Sequence of chain 4.A:
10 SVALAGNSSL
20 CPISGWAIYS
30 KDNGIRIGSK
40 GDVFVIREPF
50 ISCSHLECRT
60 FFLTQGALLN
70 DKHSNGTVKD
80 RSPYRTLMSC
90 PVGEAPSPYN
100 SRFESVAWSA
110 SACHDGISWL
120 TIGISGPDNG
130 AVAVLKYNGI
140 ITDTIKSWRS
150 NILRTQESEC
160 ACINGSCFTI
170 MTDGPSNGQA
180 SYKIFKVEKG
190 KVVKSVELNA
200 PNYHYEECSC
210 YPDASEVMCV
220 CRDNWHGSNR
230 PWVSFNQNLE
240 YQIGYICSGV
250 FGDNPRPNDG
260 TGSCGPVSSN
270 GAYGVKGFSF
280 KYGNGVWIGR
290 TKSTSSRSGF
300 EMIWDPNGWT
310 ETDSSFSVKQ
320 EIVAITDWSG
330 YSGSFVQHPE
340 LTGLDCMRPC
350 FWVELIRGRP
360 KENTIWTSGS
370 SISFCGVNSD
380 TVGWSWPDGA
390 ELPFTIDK

The protein below binds the small molecule below.
Small molecule (SMILES): CC(=O)N[C@H]1CO[C@H]([C@@H]2O[C@@]23O[C@@H](C)[C@@H](O)[C@@H](O)[C@@H]3O)[C@@H](O)[C@@H]1O

Binding-site contacts:
Ligand atom C1 contacts residue THR76 of chain 1.A at 3.8 Å.
Ligand atom O6 contacts residue THR76 of chain 1.A at 4.0 Å.
Ligand atom C4 contacts residue ASN74 of chain 1.A at 4.3 Å.
Ligand atom C7 contacts residue ILE364 of chain 1.A at 4.5 Å (hydrophobic).
Ligand atom N2 contacts residue ASN74 of chain 1.A at 2.8 Å (h-bond).
Ligand atom C7 contacts residue ASN74 of chain 1.A at 3.4 Å.
Ligand atom O5 contacts residue THR76 of chain 1.A at 4.2 Å.
Ligand atom O5 contacts residue THR76 of chain 1.A at 3.1 Å (h-bond).
Ligand atom C5 contacts residue THR76 of chain 1.A at 2.9 Å.
Ligand atom O7 contacts residue ASN74 of chain 1.A at 4.3 Å.
Ligand atom C8 contacts residue ASN74 of chain 1.A at 3.8 Å.
Ligand atom O5 contacts residue ASN74 of chain 1.A at 2.4 Å (h-bond).
Ligand atom O3 contacts residue GLU390 of chain 4.A at 4.3 Å.
Ligand atom O7 contacts residue ILE364 of chain 1.A at 4.2 Å.
Ligand atom C5 contacts residue THR76 of chain 1.A at 4.2 Å.
Ligand atom C5 contacts residue ASN74 of chain 1.A at 3.7 Å.
Ligand atom C2 contacts residue ASN74 of chain 1.A at 2.4 Å.
Ligand atom C6 contacts residue THR76 of chain 1.A at 3.4 Å.
Ligand atom C1 contacts residue ASN74 of chain 1.A at 1.5 Å.
Ligand atom C4 contacts residue THR76 of chain 1.A at 4.3 Å.
Ligand atom C6 contacts residue THR76 of chain 1.A at 3.7 Å.
Ligand atom C8 contacts residue ILE364 of chain 1.A at 4.0 Å (hydrophobic).
Ligand atom C3 contacts residue ASN74 of chain 1.A at 3.8 Å.

Sequence of chain 1.A:
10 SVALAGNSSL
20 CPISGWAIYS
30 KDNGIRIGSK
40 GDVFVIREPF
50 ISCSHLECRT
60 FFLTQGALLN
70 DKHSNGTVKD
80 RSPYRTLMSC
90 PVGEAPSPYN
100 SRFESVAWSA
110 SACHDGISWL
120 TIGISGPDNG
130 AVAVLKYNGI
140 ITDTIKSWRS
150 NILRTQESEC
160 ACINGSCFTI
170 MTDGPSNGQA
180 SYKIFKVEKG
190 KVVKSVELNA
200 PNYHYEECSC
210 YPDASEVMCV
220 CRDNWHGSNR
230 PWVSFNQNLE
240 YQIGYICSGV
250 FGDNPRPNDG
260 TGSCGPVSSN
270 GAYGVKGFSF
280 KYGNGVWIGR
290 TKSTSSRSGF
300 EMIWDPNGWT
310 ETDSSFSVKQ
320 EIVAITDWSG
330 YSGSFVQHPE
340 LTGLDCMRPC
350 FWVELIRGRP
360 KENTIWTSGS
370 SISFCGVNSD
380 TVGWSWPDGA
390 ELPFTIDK